Sequence of chain 20.C:
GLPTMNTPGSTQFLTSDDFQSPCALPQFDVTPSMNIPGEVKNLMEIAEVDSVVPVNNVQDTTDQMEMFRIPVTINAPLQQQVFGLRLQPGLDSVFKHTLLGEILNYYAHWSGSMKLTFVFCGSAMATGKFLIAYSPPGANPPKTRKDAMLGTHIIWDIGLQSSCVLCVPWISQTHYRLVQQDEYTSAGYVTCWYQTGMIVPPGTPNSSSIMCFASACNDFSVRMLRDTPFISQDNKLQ

Binding-site contacts:
Ligand atom C5A contacts residue ILE170 of chain 19.A at 3.8 Å (hydrophobic).
Ligand atom C4A contacts residue ALA24 of chain 19.C at 4.0 Å (hydrophobic).
Ligand atom C1B contacts residue ILE183 of chain 19.A at 4.0 Å (hydrophobic).
Ligand atom C6B contacts residue ILE183 of chain 19.A at 3.6 Å (hydrophobic).
Ligand atom O1 contacts residue W711 of chain 19.F at 3.7 Å.
Ligand atom C2C contacts residue LEU216 of chain 19.A at 3.7 Å (hydrophobic).
Ligand atom C2C contacts residue THR97 of chain 19.A at 3.9 Å.
Ligand atom C4B contacts residue ILE183 of chain 19.A at 4.0 Å (hydrophobic).
Ligand atom O1B contacts residue ILE95 of chain 19.A at 3.6 Å.
Ligand atom C4A contacts residue ILE170 of chain 19.A at 3.9 Å (hydrophobic).
Ligand atom C2A contacts residue TYR146 of chain 19.A at 3.7 Å (hydrophobic).
Ligand atom N3A contacts residue ALA24 of chain 19.C at 3.8 Å.
Ligand atom C5A contacts residue PRO168 of chain 19.A at 4.0 Å (hydrophobic).
Ligand atom C6C contacts residue ILE186 of chain 19.A at 3.9 Å (hydrophobic).
Ligand atom C5A contacts residue ILE144 of chain 19.A at 3.7 Å (hydrophobic).
Ligand atom C2B contacts residue ILE219 of chain 19.A at 3.8 Å (hydrophobic).
Ligand atom C1C contacts residue PHE115 of chain 19.A at 3.9 Å (hydrophobic).
Ligand atom N3A contacts residue TYR146 of chain 19.A at 4.0 Å.
Ligand atom C4A contacts residue LEU14 of chain 20.C at 4.0 Å (hydrophobic).
Ligand atom N2 contacts residue W711 of chain 19.F at 2.9 Å.
Ligand atom C4B contacts residue TYR146 of chain 19.A at 3.7 Å (hydrophobic).
Ligand atom C31 contacts residue ASN214 of chain 19.A at 3.3 Å.
Ligand atom C4A contacts residue MET181 of chain 19.A at 3.6 Å (hydrophobic).
Ligand atom O1 contacts residue THR97 of chain 19.A at 3.4 Å (h-bond).
Ligand atom O1A contacts residue PHE121 of chain 19.A at 4.0 Å.
Ligand atom C5B contacts residue ILE183 of chain 19.A at 3.7 Å (hydrophobic).
Ligand atom C31 contacts residue LEU216 of chain 19.A at 3.4 Å (hydrophobic).
Ligand atom C2A contacts residue MET181 of chain 19.A at 3.7 Å (hydrophobic).
Ligand atom C6B contacts residue TYR146 of chain 19.A at 3.8 Å (hydrophobic).
Ligand atom C1C contacts residue THR97 of chain 19.A at 3.9 Å.
Ligand atom C3 contacts residue W711 of chain 19.F at 3.3 Å.
Ligand atom C3C contacts residue TYR192 of chain 19.A at 4.0 Å (hydrophobic).
Ligand atom C4 contacts residue TYR192 of chain 19.A at 3.5 Å (hydrophobic).
Ligand atom C3C contacts residue LEU216 of chain 19.A at 3.7 Å (hydrophobic).
Ligand atom C3B contacts residue ILE219 of chain 19.A at 3.8 Å (hydrophobic).
Ligand atom N3A contacts residue MET181 of chain 19.A at 3.3 Å.
Ligand atom C31 contacts residue W711 of chain 19.F at 3.0 Å.
Ligand atom N2 contacts residue THR97 of chain 19.A at 3.7 Å.
Ligand atom C5B contacts residue TYR146 of chain 19.A at 3.4 Å (hydrophobic).
Ligand atom C4C contacts residue MET117 of chain 19.A at 3.9 Å (hydrophobic).

Sequence of chain 19.C:
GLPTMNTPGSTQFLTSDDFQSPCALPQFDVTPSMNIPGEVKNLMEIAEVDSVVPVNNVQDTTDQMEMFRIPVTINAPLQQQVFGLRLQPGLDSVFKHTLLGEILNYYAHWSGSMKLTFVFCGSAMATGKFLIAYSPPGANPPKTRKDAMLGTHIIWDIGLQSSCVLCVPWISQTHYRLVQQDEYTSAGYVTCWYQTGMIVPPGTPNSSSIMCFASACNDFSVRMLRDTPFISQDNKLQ

This protein binds this small molecule.
Small molecule (SMILES): Cc1cc(CCCCCCCOc2ccc(C3=NCCO3)cc2)on1

Sequence of chain 19.A:
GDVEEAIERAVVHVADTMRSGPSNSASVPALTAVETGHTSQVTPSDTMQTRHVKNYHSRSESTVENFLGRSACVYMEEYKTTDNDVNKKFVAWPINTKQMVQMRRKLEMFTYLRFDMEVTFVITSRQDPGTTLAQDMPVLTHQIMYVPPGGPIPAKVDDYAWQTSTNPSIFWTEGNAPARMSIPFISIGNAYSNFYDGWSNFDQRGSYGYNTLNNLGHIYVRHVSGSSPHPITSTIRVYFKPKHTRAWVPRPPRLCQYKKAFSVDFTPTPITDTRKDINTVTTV